Binding-site contacts:
Ligand atom C15 contacts residue KSP1 of chain 1.R at 1.2 Å.
Ligand atom C08 contacts residue THR18 of chain 1.D at 3.3 Å.
Ligand atom O16 contacts residue SO41 of chain 1.S at 3.5 Å (h-bond).
Ligand atom C08 contacts residue SO41 of chain 1.S at 2.9 Å.
Ligand atom C03 contacts residue KSP1 of chain 1.R at 0.4 Å.
Ligand atom O16 contacts residue KSP1 of chain 1.R at 0.4 Å (h-bond).
Ligand atom C09 contacts residue SO41 of chain 1.S at 3.1 Å.
Ligand atom C04 contacts residue LEU150 of chain 1.C at 3.6 Å (hydrophobic).
Ligand atom C06 contacts residue KSP1 of chain 1.R at 0.2 Å.
Ligand atom C12 contacts residue KSP1 of chain 1.R at 0.7 Å.
Ligand atom O18 contacts residue GLY118 of chain 1.D at 3.1 Å.
Ligand atom O10 contacts residue GLY118 of chain 1.D at 3.3 Å (h-bond).
Ligand atom O18 contacts residue LYS22 of chain 1.D at 3.4 Å (salt-bridge).
Ligand atom O10 contacts residue ALA117 of chain 1.D at 3.1 Å.
Ligand atom O16 contacts residue GLY118 of chain 1.D at 3.2 Å (h-bond).
Ligand atom O18 contacts residue THR18 of chain 1.D at 2.5 Å (h-bond).
Ligand atom C09 contacts residue THR18 of chain 1.D at 3.3 Å.
Ligand atom O17 contacts residue THR48 of chain 1.D at 3.3 Å (h-bond).
Ligand atom O10 contacts residue PRO81 of chain 1.D at 3.3 Å.
Ligand atom C11 contacts residue KSP1 of chain 1.R at 1.1 Å.
Ligand atom C15 contacts residue ASP54 of chain 1.D at 3.6 Å.
Ligand atom C08 contacts residue KSP1 of chain 1.R at 0.8 Å.
Ligand atom C01 contacts residue SO41 of chain 1.P at 3.6 Å.
Ligand atom C14 contacts residue ARG52 of chain 1.D at 3.3 Å.
Ligand atom C11 contacts residue THR18 of chain 1.D at 3.2 Å.
Ligand atom C04 contacts residue THR18 of chain 1.D at 3.3 Å.
Ligand atom C13 contacts residue KSP1 of chain 1.R at 0.7 Å.
Ligand atom C09 contacts residue KSP1 of chain 1.R at 0.2 Å.
Ligand atom O18 contacts residue SO41 of chain 1.S at 3.6 Å (h-bond).
Ligand atom O10 contacts residue KSP1 of chain 1.R at 0.5 Å (h-bond).
Ligand atom C01 contacts residue KSP1 of chain 1.R at 0.3 Å.
Ligand atom C02 contacts residue KSP1 of chain 1.R at 0.4 Å.
Ligand atom C01 contacts residue ALA80 of chain 1.D at 3.4 Å (hydrophobic).
Ligand atom C02 contacts residue SO41 of chain 1.P at 3.0 Å.
Ligand atom C07 contacts residue KSP1 of chain 1.R at 0.6 Å.
Ligand atom C14 contacts residue KSP1 of chain 1.R at 0.8 Å.
Ligand atom O18 contacts residue KSP1 of chain 1.R at 0.5 Å (h-bond).
Ligand atom C05 contacts residue KSP1 of chain 1.R at 0.2 Å.
Ligand atom C04 contacts residue KSP1 of chain 1.R at 0.3 Å.
Ligand atom O17 contacts residue KSP1 of chain 1.R at 0.8 Å.

Sequence of chain 1.D:
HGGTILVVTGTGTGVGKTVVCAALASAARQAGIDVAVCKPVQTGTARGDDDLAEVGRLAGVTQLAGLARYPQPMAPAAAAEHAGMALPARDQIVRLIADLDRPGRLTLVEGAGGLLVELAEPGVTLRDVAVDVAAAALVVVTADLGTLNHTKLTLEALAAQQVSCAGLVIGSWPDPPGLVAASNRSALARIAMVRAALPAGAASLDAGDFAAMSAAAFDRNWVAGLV

Sequence of chain 1.C:
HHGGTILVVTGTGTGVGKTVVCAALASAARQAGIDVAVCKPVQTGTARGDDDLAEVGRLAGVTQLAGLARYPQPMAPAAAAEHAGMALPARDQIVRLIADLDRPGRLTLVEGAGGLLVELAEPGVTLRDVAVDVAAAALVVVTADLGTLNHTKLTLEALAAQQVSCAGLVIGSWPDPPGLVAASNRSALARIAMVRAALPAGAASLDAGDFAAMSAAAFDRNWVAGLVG

This protein binds this small molecule.
Small molecule (SMILES): O=C(O)C[C@@H]1CCC[C@H]1C(=O)c1ccccc1O